Binding-site contacts:
Ligand atom C8 contacts residue PHE7 of chain 1.D at 3.9 Å (hydrophobic).
Ligand atom O3A contacts residue ARG142 of chain 1.F at 4.0 Å.
Ligand atom PB contacts residue ARG142 of chain 1.D at 3.7 Å.
Ligand atom C1 contacts residue PHE139 of chain 1.E at 3.9 Å (hydrophobic).
Ligand atom O3B contacts residue GLY138 of chain 1.E at 3.2 Å.
Ligand atom O1 contacts residue PHE139 of chain 1.E at 3.5 Å.
Ligand atom O1 contacts residue PHE139 of chain 1.F at 3.5 Å (h-bond).
Ligand atom C5 contacts residue PHE7 of chain 1.E at 3.6 Å (hydrophobic).
Ligand atom O1B contacts residue GLY138 of chain 1.D at 4.0 Å.
Ligand atom O2B contacts residue ARG142 of chain 1.F at 3.1 Å (salt-bridge).
Ligand atom C10 contacts residue GLU149 of chain 1.D at 3.3 Å.
Ligand atom O2B contacts residue ARG142 of chain 1.E at 2.8 Å (salt-bridge).
Ligand atom C10 contacts residue GLU149 of chain 1.E at 4.1 Å.
Ligand atom C10 contacts residue PHE7 of chain 1.D at 3.8 Å (hydrophobic).
Ligand atom O1 contacts residue GLY138 of chain 1.F at 3.3 Å.
Ligand atom C5 contacts residue PHE139 of chain 1.E at 4.0 Å (hydrophobic).
Ligand atom O3A contacts residue PHE139 of chain 1.F at 3.6 Å.
Ligand atom O2A contacts residue PHE139 of chain 1.D at 3.2 Å.
Ligand atom C2 contacts residue PHE139 of chain 1.E at 3.3 Å (hydrophobic).
Ligand atom C10 contacts residue GLU149 of chain 1.F at 4.0 Å.
Ligand atom C10 contacts residue PHE7 of chain 1.F at 3.6 Å (hydrophobic).
Ligand atom C1 contacts residue PHE139 of chain 1.F at 3.3 Å (hydrophobic).
Ligand atom O2B contacts residue PHE139 of chain 1.E at 3.5 Å (h-bond).
Ligand atom O3A contacts residue GLY138 of chain 1.F at 3.8 Å.
Ligand atom PA contacts residue GLY138 of chain 1.D at 4.0 Å.
Ligand atom O3A contacts residue GLY138 of chain 1.D at 3.4 Å.
Ligand atom C9 contacts residue PHE7 of chain 1.F at 4.0 Å (hydrophobic).
Ligand atom O1A contacts residue GLY138 of chain 1.E at 3.1 Å.
Ligand atom PB contacts residue ARG142 of chain 1.E at 3.8 Å.
Ligand atom O3B contacts residue ARG142 of chain 1.D at 2.9 Å (salt-bridge).
Ligand atom PB contacts residue ARG142 of chain 1.F at 3.6 Å.
Ligand atom O1A contacts residue PHE139 of chain 1.E at 2.9 Å (h-bond).
Ligand atom O2A contacts residue GLY138 of chain 1.D at 3.4 Å.
Ligand atom O3B contacts residue ARG142 of chain 1.E at 3.2 Å (salt-bridge).
Ligand atom C3 contacts residue PHE139 of chain 1.E at 3.8 Å (hydrophobic).
Ligand atom O1B contacts residue ARG142 of chain 1.D at 2.8 Å (salt-bridge).
Ligand atom O3B contacts residue PHE139 of chain 1.D at 3.7 Å.
Ligand atom O1B contacts residue ARG142 of chain 1.F at 2.4 Å (salt-bridge).
Ligand atom O2B contacts residue GLY138 of chain 1.F at 3.4 Å.
Ligand atom PA contacts residue PHE139 of chain 1.E at 3.9 Å.

Sequence of chain 1.D:
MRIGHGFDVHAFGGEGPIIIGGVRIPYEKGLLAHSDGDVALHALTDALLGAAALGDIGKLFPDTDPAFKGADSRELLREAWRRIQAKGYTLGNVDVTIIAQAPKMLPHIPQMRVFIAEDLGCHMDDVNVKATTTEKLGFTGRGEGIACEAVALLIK

This protein binds this small molecule.
Small molecule (SMILES): CC(C)=CCC/C(C)=C/CO[P](=O)(O)OP(=O)(O)O

Sequence of chain 1.F:
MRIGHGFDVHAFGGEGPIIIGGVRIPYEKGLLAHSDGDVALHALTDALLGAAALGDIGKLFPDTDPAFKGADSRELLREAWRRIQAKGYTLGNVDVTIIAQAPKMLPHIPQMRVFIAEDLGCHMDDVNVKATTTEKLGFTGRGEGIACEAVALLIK

Sequence of chain 1.E:
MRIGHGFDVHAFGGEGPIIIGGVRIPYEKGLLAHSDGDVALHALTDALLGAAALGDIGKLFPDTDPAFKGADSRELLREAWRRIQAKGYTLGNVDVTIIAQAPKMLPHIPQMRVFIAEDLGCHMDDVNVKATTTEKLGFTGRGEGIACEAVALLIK